Sequence of chain 3.A:
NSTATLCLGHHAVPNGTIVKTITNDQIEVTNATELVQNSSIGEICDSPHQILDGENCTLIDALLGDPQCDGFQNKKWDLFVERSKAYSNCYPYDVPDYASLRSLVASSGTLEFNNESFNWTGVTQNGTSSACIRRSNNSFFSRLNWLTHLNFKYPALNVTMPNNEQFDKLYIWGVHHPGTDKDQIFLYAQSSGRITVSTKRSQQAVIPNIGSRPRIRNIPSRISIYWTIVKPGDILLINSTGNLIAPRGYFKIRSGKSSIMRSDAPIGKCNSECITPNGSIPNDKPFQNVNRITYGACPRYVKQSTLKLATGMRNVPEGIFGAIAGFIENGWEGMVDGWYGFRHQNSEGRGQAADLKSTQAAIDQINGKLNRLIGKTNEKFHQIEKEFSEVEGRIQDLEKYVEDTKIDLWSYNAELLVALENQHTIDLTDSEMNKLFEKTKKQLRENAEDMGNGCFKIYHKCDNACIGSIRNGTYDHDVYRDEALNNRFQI

Binding-site contacts:
Ligand atom N2 contacts residue ASN170 of chain 3.A at 2.6 Å (h-bond).
Ligand atom C1 contacts residue ASN170 of chain 3.A at 1.4 Å.
Ligand atom C4 contacts residue ASN170 of chain 3.A at 4.1 Å.
Ligand atom C7 contacts residue NAG1 of chain 3.G at 4.4 Å.
Ligand atom O7 contacts residue PRO226 of chain 1.A at 3.5 Å.
Ligand atom C7 contacts residue ASN170 of chain 3.A at 3.3 Å.
Ligand atom C7 contacts residue PRO226 of chain 1.A at 4.1 Å (hydrophobic).
Ligand atom O5 contacts residue ASN170 of chain 3.A at 2.4 Å (h-bond).
Ligand atom O7 contacts residue ARG227 of chain 1.A at 3.1 Å (salt-bridge).
Ligand atom C5 contacts residue THR172 of chain 3.A at 4.2 Å.
Ligand atom C8 contacts residue ASN170 of chain 3.A at 4.3 Å.
Ligand atom C8 contacts residue ARG227 of chain 1.A at 4.1 Å.
Ligand atom O6 contacts residue ARG227 of chain 1.A at 4.3 Å.
Ligand atom C8 contacts residue NAG1 of chain 3.G at 3.6 Å.
Ligand atom N2 contacts residue SER224 of chain 1.A at 3.7 Å.
Ligand atom C8 contacts residue ILE247 of chain 3.A at 4.2 Å (hydrophobic).
Ligand atom O7 contacts residue ARG225 of chain 1.A at 3.8 Å.
Ligand atom C8 contacts residue SER224 of chain 1.A at 4.0 Å.
Ligand atom C7 contacts residue SER224 of chain 1.A at 4.3 Å.
Ligand atom O3 contacts residue SER224 of chain 1.A at 4.3 Å.
Ligand atom O7 contacts residue ASN170 of chain 3.A at 3.5 Å (h-bond).
Ligand atom C8 contacts residue PRO226 of chain 1.A at 3.7 Å (hydrophobic).
Ligand atom C3 contacts residue ASN170 of chain 3.A at 3.5 Å.
Ligand atom C4 contacts residue ARG227 of chain 1.A at 4.1 Å.
Ligand atom C3 contacts residue SER224 of chain 1.A at 4.3 Å.
Ligand atom C3 contacts residue ARG227 of chain 1.A at 4.5 Å.
Ligand atom C5 contacts residue ASN170 of chain 3.A at 3.6 Å.
Ligand atom C6 contacts residue ARG227 of chain 1.A at 4.2 Å.
Ligand atom C2 contacts residue ARG227 of chain 1.A at 4.2 Å.
Ligand atom O3 contacts residue ARG227 of chain 1.A at 4.0 Å.
Ligand atom C6 contacts residue THR172 of chain 3.A at 3.6 Å.
Ligand atom C7 contacts residue ARG227 of chain 1.A at 3.9 Å.
Ligand atom O5 contacts residue ARG227 of chain 1.A at 4.4 Å.
Ligand atom C2 contacts residue ASN170 of chain 3.A at 2.1 Å.
Ligand atom O5 contacts residue THR172 of chain 3.A at 4.3 Å.

This small molecule binds to this protein.
Small molecule (SMILES): CC(=O)N[C@H]1[C@H](O[C@H]2[C@H](O)[C@@H](NC(C)=O)CO[C@@H]2CO)O[C@H](CO)[C@@H](O)[C@@H]1O

Sequence of chain 1.A:
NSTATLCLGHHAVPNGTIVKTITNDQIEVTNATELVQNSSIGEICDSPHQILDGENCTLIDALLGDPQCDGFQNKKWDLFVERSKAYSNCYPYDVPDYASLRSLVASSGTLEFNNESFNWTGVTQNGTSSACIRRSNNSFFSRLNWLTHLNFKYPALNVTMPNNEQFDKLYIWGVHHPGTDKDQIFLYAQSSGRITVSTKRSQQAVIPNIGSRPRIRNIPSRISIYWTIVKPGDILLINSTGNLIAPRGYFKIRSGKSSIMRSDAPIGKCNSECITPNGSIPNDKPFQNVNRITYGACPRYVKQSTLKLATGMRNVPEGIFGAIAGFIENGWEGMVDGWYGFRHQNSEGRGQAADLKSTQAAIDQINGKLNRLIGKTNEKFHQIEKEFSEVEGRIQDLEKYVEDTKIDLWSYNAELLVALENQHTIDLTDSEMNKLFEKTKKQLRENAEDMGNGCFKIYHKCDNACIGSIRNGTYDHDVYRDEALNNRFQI